Sequence of chain 5.A:
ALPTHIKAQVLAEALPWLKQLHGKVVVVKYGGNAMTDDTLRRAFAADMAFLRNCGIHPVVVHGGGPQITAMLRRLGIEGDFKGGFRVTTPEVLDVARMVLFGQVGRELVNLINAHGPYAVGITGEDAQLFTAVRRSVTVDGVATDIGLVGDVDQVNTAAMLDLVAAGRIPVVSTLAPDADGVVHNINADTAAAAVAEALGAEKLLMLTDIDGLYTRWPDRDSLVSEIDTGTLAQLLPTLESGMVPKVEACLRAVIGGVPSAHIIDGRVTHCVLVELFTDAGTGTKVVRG

This protein binds this small molecule.
Small molecule (SMILES): NC(=[NH2+])NCCC[C@H](N)C(=O)O

Binding-site contacts:
Ligand atom O contacts residue HIS270 of chain 5.A at 3.3 Å.
Ligand atom C contacts residue HIS270 of chain 5.A at 3.7 Å.
Ligand atom OXT contacts residue LYS211 of chain 5.A at 3.2 Å (salt-bridge).
Ligand atom NH2 contacts residue ALA288 of chain 5.A at 3.2 Å (h-bond).
Ligand atom N contacts residue GLU283 of chain 5.A at 2.7 Å (salt-bridge).
Ligand atom CZ contacts residue LYS293 of chain 5.A at 3.7 Å.
Ligand atom NE contacts residue LYS293 of chain 5.A at 3.9 Å.
Ligand atom CA contacts residue TRP25 of chain 5.A at 3.5 Å (hydrophobic).
Ligand atom NH1 contacts residue GLY291 of chain 5.A at 2.9 Å (h-bond).
Ligand atom NH1 contacts residue SER233 of chain 5.A at 3.3 Å (h-bond).
Ligand atom NE contacts residue ALA288 of chain 5.A at 3.6 Å (h-bond).
Ligand atom OXT contacts residue GLU283 of chain 5.A at 3.3 Å (salt-bridge).
Ligand atom NH1 contacts residue LYS293 of chain 5.A at 3.5 Å (salt-bridge).
Ligand atom NH1 contacts residue THR292 of chain 5.A at 3.5 Å (h-bond).
Ligand atom CZ contacts residue SER233 of chain 5.A at 3.5 Å.
Ligand atom C contacts residue LYS211 of chain 5.A at 3.3 Å.
Ligand atom O contacts residue LYS293 of chain 5.A at 2.8 Å (salt-bridge).
Ligand atom C contacts residue GLU283 of chain 5.A at 3.7 Å.
Ligand atom N contacts residue TRP25 of chain 5.A at 3.6 Å.
Ligand atom CZ contacts residue GLU283 of chain 5.A at 3.4 Å.
Ligand atom C contacts residue TRP25 of chain 5.A at 3.8 Å (hydrophobic).
Ligand atom CZ contacts residue ALA288 of chain 5.A at 3.4 Å (hydrophobic).
Ligand atom NE contacts residue GLY289 of chain 5.A at 3.7 Å.
Ligand atom O contacts residue TRP25 of chain 5.A at 3.8 Å.
Ligand atom CD contacts residue ALA288 of chain 5.A at 3.8 Å (hydrophobic).
Ligand atom CB contacts residue THR286 of chain 5.A at 3.6 Å.
Ligand atom NH2 contacts residue SER233 of chain 5.A at 2.8 Å (h-bond).
Ligand atom OXT contacts residue LEU284 of chain 5.A at 3.6 Å.
Ligand atom CA contacts residue GLU283 of chain 5.A at 3.6 Å.
Ligand atom CD contacts residue GLU283 of chain 5.A at 3.8 Å.
Ligand atom O contacts residue LYS211 of chain 5.A at 2.8 Å (salt-bridge).
Ligand atom CB contacts residue ASP287 of chain 5.A at 3.7 Å.
Ligand atom NE contacts residue GLU283 of chain 5.A at 2.7 Å (salt-bridge).
Ligand atom NH1 contacts residue GLU283 of chain 5.A at 3.3 Å (salt-bridge).
Ligand atom OXT contacts residue HIS270 of chain 5.A at 3.6 Å.
Ligand atom N contacts residue THR286 of chain 5.A at 2.8 Å (h-bond).
Ligand atom CG contacts residue GLU283 of chain 5.A at 3.3 Å.
Ligand atom CD contacts residue ASP287 of chain 5.A at 3.5 Å.
Ligand atom N contacts residue LEU284 of chain 5.A at 2.7 Å (h-bond).
Ligand atom CA contacts residue THR286 of chain 5.A at 3.7 Å.